Sequence of chain 30.B:
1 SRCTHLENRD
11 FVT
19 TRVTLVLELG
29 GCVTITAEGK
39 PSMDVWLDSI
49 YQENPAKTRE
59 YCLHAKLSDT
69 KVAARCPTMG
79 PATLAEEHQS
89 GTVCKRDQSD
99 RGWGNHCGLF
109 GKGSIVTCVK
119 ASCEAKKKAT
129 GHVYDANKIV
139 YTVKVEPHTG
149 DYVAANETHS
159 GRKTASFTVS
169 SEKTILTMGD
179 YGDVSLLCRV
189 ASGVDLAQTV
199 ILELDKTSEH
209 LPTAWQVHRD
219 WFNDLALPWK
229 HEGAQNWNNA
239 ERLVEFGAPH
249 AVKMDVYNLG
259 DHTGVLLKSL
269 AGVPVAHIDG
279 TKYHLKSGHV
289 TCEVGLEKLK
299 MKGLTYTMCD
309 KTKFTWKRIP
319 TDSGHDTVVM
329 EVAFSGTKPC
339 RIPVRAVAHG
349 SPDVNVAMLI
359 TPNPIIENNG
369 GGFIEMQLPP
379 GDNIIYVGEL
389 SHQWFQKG

The protein below binds the small molecule below.
Small molecule (SMILES): CC(=O)N[C@@H]1[C@@H](O)[C@H](O)[C@@H](CO)O[C@H]1O

Sequence of chain 34.B:
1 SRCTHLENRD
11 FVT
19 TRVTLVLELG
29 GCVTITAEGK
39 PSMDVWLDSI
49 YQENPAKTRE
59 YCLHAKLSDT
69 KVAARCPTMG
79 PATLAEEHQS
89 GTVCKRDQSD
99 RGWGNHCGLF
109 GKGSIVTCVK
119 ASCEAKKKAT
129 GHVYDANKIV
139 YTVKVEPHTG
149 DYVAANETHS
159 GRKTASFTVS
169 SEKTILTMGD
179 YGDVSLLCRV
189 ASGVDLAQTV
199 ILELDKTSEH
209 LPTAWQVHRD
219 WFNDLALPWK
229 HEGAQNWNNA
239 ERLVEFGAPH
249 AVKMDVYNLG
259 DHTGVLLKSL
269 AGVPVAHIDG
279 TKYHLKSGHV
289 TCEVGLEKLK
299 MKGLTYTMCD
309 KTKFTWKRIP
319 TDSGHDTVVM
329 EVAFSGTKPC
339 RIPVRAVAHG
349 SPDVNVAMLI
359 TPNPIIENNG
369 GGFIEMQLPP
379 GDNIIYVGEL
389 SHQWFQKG

Binding-site contacts:
Ligand atom C7 contacts residue ASN154 of chain 30.B at 3.3 Å.
Ligand atom O5 contacts residue HIS104 of chain 34.B at 3.2 Å (h-bond).
Ligand atom C2 contacts residue ASN154 of chain 30.B at 2.4 Å.
Ligand atom O5 contacts residue ASN154 of chain 30.B at 2.4 Å (h-bond).
Ligand atom O7 contacts residue GLU155 of chain 30.B at 3.8 Å.
Ligand atom C1 contacts residue ASN154 of chain 30.B at 1.4 Å.
Ligand atom C8 contacts residue ASN154 of chain 30.B at 3.8 Å.
Ligand atom C5 contacts residue HIS104 of chain 34.B at 3.3 Å.
Ligand atom C2 contacts residue HIS104 of chain 34.B at 4.4 Å.
Ligand atom N2 contacts residue ASN154 of chain 30.B at 2.9 Å (h-bond).
Ligand atom C7 contacts residue GLU155 of chain 30.B at 4.1 Å.
Ligand atom C6 contacts residue HIS104 of chain 34.B at 3.7 Å.
Ligand atom O7 contacts residue ASN154 of chain 30.B at 3.1 Å (h-bond).
Ligand atom C5 contacts residue ASN154 of chain 30.B at 3.7 Å.
Ligand atom C4 contacts residue ASN154 of chain 30.B at 4.2 Å.
Ligand atom C8 contacts residue GLU155 of chain 30.B at 3.8 Å.
Ligand atom O7 contacts residue HIS104 of chain 34.B at 4.2 Å.
Ligand atom O6 contacts residue HIS104 of chain 34.B at 2.9 Å.
Ligand atom C3 contacts residue ASN154 of chain 30.B at 3.8 Å.
Ligand atom C1 contacts residue HIS104 of chain 34.B at 3.2 Å.